Sequence of chain 1.D:
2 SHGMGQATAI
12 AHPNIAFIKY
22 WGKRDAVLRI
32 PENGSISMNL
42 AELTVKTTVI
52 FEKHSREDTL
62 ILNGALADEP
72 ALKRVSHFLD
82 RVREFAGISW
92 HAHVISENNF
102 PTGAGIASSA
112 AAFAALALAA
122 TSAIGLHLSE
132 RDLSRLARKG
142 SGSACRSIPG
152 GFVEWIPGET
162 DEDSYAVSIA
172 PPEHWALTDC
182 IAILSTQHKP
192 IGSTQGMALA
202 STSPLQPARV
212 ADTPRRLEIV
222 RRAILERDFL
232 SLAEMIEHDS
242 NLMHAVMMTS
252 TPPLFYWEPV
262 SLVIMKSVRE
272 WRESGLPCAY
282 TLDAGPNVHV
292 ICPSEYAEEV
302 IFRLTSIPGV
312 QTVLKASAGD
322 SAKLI

Binding-site contacts:
Ligand atom C1 contacts residue TYR21 of chain 1.D at 3.7 Å (hydrophobic).
Ligand atom O6 contacts residue MET198 of chain 1.D at 3.5 Å.
Ligand atom O1A contacts residue SER144 of chain 1.D at 2.6 Å (h-bond).
Ligand atom C4 contacts residue TYR21 of chain 1.D at 3.3 Å (hydrophobic).
Ligand atom O1A contacts residue GLY143 of chain 1.D at 3.6 Å.
Ligand atom O2B contacts residue TYR21 of chain 1.D at 2.6 Å (h-bond).
Ligand atom O3A contacts residue ASP284 of chain 1.D at 3.6 Å.
Ligand atom C2 contacts residue TYR21 of chain 1.D at 3.4 Å (hydrophobic).
Ligand atom PB contacts residue ARG30 of chain 1.D at 3.5 Å.
Ligand atom O2 contacts residue LYS20 of chain 1.D at 3.7 Å.
Ligand atom O2B contacts residue LYS24 of chain 1.D at 3.5 Å (salt-bridge).
Ligand atom C1 contacts residue ALA17 of chain 1.D at 3.5 Å (hydrophobic).
Ligand atom O2A contacts residue SER194 of chain 1.D at 2.7 Å (h-bond).
Ligand atom C1 contacts residue ARG147 of chain 1.D at 3.4 Å.
Ligand atom O2B contacts residue GLY143 of chain 1.D at 2.8 Å (h-bond).
Ligand atom O3B contacts residue THR195 of chain 1.D at 2.6 Å (h-bond).
Ligand atom O1B contacts residue SER142 of chain 1.D at 2.8 Å (h-bond).
Ligand atom O1 contacts residue ALA17 of chain 1.D at 3.7 Å.
Ligand atom PB contacts residue THR195 of chain 1.D at 3.7 Å.
Ligand atom PB contacts residue LYS24 of chain 1.D at 3.6 Å.
Ligand atom O2B contacts residue ARG30 of chain 1.D at 2.9 Å (salt-bridge).
Ligand atom O2A contacts residue SER110 of chain 1.D at 3.7 Å.
Ligand atom O5 contacts residue TYR21 of chain 1.D at 3.5 Å.
Ligand atom O3B contacts residue LYS24 of chain 1.D at 2.8 Å (salt-bridge).
Ligand atom O1A contacts residue TYR21 of chain 1.D at 3.4 Å.
Ligand atom O1B contacts residue ARG30 of chain 1.D at 3.6 Å.
Ligand atom PA contacts residue TYR21 of chain 1.D at 3.7 Å.
Ligand atom O2 contacts residue ALA17 of chain 1.D at 3.3 Å.
Ligand atom O1 contacts residue ARG147 of chain 1.D at 2.8 Å (salt-bridge).
Ligand atom O2 contacts residue ARG147 of chain 1.D at 2.9 Å (salt-bridge).
Ligand atom O3B contacts residue ARG30 of chain 1.D at 2.8 Å (salt-bridge).
Ligand atom PB contacts residue TYR21 of chain 1.D at 3.6 Å.
Ligand atom O5 contacts residue MET198 of chain 1.D at 3.3 Å.
Ligand atom O1B contacts residue GLY143 of chain 1.D at 3.8 Å.
Ligand atom O6 contacts residue TYR21 of chain 1.D at 3.5 Å.
Ligand atom O1A contacts residue SER142 of chain 1.D at 3.0 Å (h-bond).
Ligand atom PA contacts residue SER194 of chain 1.D at 3.7 Å.
Ligand atom O1B contacts residue ARG75 of chain 1.D at 3.2 Å (salt-bridge).
Ligand atom O2A contacts residue SER142 of chain 1.D at 3.8 Å.
Ligand atom O2 contacts residue TYR21 of chain 1.D at 2.7 Å (h-bond).

A small-molecule ligand and the protein it binds are described below.
Small molecule (SMILES): C[C@@](O)(CCO[P](=O)(O)OP(=O)(O)O)CC(=O)O